Sequence of chain 2.A:
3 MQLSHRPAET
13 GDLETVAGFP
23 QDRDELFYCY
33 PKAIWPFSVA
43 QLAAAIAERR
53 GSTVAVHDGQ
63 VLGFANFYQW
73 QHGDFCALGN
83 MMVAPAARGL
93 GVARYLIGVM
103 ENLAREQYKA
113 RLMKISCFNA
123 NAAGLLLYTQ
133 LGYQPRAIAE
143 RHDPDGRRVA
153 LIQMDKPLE

A protein and the small-molecule ligand that binds it are described below.
Small molecule (SMILES): CC(=O)OCC1=C(C(=O)O)N2C(=O)[C@@H](N)[C@H]2SC1

Binding-site contacts:
Ligand atom O5 contacts residue PRO33 of chain 2.A at 3.4 Å.
Ligand atom C contacts residue TYR130 of chain 2.A at 3.8 Å (hydrophobic).
Ligand atom O3 contacts residue SER118 of chain 2.A at 3.7 Å.
Ligand atom C6 contacts residue TYR70 of chain 2.A at 3.4 Å (hydrophobic).
Ligand atom C contacts residue LEU80 of chain 2.A at 3.6 Å (hydrophobic).
Ligand atom O4 contacts residue GLY81 of chain 2.A at 3.0 Å.
Ligand atom O2 contacts residue MET83 of chain 2.A at 3.0 Å (h-bond).
Ligand atom C10 contacts residue PRO33 of chain 2.A at 4.0 Å (hydrophobic).
Ligand atom O4 contacts residue ARG51 of chain 2.A at 2.9 Å (salt-bridge).
Ligand atom C2 contacts residue SER118 of chain 2.A at 3.5 Å.
Ligand atom C10 contacts residue ARG51 of chain 2.A at 3.5 Å.
Ligand atom C1 contacts residue GLY81 of chain 2.A at 4.0 Å.
Ligand atom C3 contacts residue PRO33 of chain 2.A at 3.9 Å (hydrophobic).
Ligand atom C10 contacts residue CYS31 of chain 2.A at 3.7 Å (hydrophobic).
Ligand atom O5 contacts residue ASN82 of chain 2.A at 3.9 Å.
Ligand atom O3 contacts residue LEU80 of chain 2.A at 4.0 Å.
Ligand atom C10 contacts residue ASN82 of chain 2.A at 4.0 Å.
Ligand atom C1 contacts residue MET83 of chain 2.A at 3.9 Å (hydrophobic).
Ligand atom O5 contacts residue TYR32 of chain 2.A at 3.7 Å.
Ligand atom O2 contacts residue CYS31 of chain 2.A at 3.6 Å.
Ligand atom O4 contacts residue ASN82 of chain 2.A at 2.9 Å (h-bond).
Ligand atom O9 contacts residue TYR70 of chain 2.A at 3.7 Å.
Ligand atom C8 contacts residue TYR70 of chain 2.A at 3.7 Å (hydrophobic).
Ligand atom C contacts residue MET83 of chain 2.A at 3.9 Å (hydrophobic).
Ligand atom O2 contacts residue ASN82 of chain 2.A at 3.3 Å (h-bond).
Ligand atom C1 contacts residue ASN82 of chain 2.A at 3.7 Å.
Ligand atom N5 contacts residue TYR70 of chain 2.A at 3.7 Å.
Ligand atom C7 contacts residue TYR70 of chain 2.A at 3.6 Å (hydrophobic).
Ligand atom O4 contacts residue CYS31 of chain 2.A at 3.5 Å (h-bond).
Ligand atom S1 contacts residue PRO33 of chain 2.A at 3.9 Å.
Ligand atom O4 contacts residue TYR70 of chain 2.A at 3.9 Å.
Ligand atom O5 contacts residue CYS31 of chain 2.A at 3.8 Å.
Ligand atom O2 contacts residue GLY81 of chain 2.A at 3.9 Å.
Ligand atom O5 contacts residue ARG51 of chain 2.A at 2.8 Å (salt-bridge).
Ligand atom S1 contacts residue PHE120 of chain 2.A at 4.0 Å.
Ligand atom C13 contacts residue CYS31 of chain 2.A at 3.4 Å (hydrophobic).
Ligand atom C4 contacts residue PRO33 of chain 2.A at 3.8 Å (hydrophobic).
Ligand atom S1 contacts residue LEU153 of chain 2.A at 3.9 Å.
Ligand atom C13 contacts residue TYR30 of chain 2.A at 3.4 Å (hydrophobic).
Ligand atom O9 contacts residue ARG51 of chain 2.A at 3.8 Å.